Sequence of chain 2.C:
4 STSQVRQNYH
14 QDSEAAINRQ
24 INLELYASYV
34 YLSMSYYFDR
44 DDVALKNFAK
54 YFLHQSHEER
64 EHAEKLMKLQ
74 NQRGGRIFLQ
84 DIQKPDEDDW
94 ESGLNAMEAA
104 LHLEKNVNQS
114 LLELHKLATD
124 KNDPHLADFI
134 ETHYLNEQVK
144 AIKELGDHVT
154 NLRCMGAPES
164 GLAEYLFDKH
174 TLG

Binding-site contacts:
Ligand atom C18 contacts residue CYS157 of chain 2.C at 2.7 Å (hydrophobic).
Ligand atom N17 contacts residue CYS157 of chain 2.C at 3.8 Å.
Ligand atom C21 contacts residue CYS157 of chain 2.C at 2.7 Å (hydrophobic).
Ligand atom C21 contacts residue ASP45 of chain 2.A at 4.5 Å.
Ligand atom O19 contacts residue CYS157 of chain 2.C at 3.2 Å (h-bond).
Ligand atom C20 contacts residue CYS157 of chain 2.C at 1.8 Å (hydrophobic).
Ligand atom O19 contacts residue GLY164 of chain 2.A at 4.2 Å.
Ligand atom C22 contacts residue CYS157 of chain 2.C at 3.9 Å (hydrophobic).

Sequence of chain 2.A:
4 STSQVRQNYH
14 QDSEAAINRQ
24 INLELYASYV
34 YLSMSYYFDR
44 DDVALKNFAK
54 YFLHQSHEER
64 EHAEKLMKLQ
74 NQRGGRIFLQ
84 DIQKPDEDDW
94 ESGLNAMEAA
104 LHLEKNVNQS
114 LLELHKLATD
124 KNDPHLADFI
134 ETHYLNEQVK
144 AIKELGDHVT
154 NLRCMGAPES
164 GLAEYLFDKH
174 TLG

This protein binds this small molecule.
Small molecule (SMILES): CCCCSC(=S)SC(C)(C)C(=O)NCCN1C(=O)CCC1=O